This small molecule binds to this protein.
Small molecule (SMILES): Nc1nc(=O)c2c(CCc3ccc(C(=O)N[C@@H](CCC(=O)O)C(=O)O)cc3)c[nH]c2[nH]1

Sequence of chain 1.A:
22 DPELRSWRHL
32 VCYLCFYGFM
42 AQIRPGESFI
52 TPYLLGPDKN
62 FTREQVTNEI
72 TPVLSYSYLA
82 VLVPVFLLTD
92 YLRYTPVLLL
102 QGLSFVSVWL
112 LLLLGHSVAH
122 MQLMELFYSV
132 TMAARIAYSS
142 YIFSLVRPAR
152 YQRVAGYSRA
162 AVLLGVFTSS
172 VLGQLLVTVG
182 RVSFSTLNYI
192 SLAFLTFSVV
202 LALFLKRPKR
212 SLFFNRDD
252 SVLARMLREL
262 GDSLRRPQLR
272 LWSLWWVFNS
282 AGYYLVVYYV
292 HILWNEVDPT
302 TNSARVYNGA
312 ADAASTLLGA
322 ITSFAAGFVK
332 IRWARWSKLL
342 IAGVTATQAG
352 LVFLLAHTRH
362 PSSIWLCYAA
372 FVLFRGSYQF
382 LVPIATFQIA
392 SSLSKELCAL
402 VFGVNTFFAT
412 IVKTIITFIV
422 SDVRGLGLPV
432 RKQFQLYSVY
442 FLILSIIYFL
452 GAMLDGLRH

Binding-site contacts:
Ligand atom C2 contacts residue MET133 of chain 1.A at 3.6 Å (hydrophobic).
Ligand atom N22 contacts residue ARG376 of chain 1.A at 3.2 Å (salt-bridge).
Ligand atom O31 contacts residue TYR284 of chain 1.A at 3.0 Å (h-bond).
Ligand atom O30 contacts residue GLN380 of chain 1.A at 3.8 Å.
Ligand atom C17 contacts residue THR52 of chain 1.A at 3.5 Å.
Ligand atom C10 contacts residue TYR129 of chain 1.A at 3.2 Å (hydrophobic).
Ligand atom N16 contacts residue THR52 of chain 1.A at 2.7 Å (h-bond).
Ligand atom O31 contacts residue ARG376 of chain 1.A at 2.8 Å (salt-bridge).
Ligand atom C17 contacts residue ILE51 of chain 1.A at 3.8 Å (hydrophobic).
Ligand atom N18 contacts residue ILE51 of chain 1.A at 3.7 Å.
Ligand atom C8 contacts residue TYR129 of chain 1.A at 3.5 Å (hydrophobic).
Ligand atom N18 contacts residue GLU126 of chain 1.A at 2.7 Å (salt-bridge).
Ligand atom C29 contacts residue ARG376 of chain 1.A at 3.7 Å.
Ligand atom C7 contacts residue TYR129 of chain 1.A at 3.6 Å (hydrophobic).
Ligand atom C12 contacts residue GLU126 of chain 1.A at 3.3 Å.
Ligand atom C2 contacts residue TYR289 of chain 1.A at 3.1 Å (hydrophobic).
Ligand atom C5 contacts residue VAL288 of chain 1.A at 3.8 Å (hydrophobic).
Ligand atom C17 contacts residue GLU126 of chain 1.A at 3.7 Å.
Ligand atom C9 contacts residue LEU75 of chain 1.A at 3.8 Å (hydrophobic).
Ligand atom N18 contacts residue MET125 of chain 1.A at 3.8 Å.
Ligand atom O27 contacts residue THR317 of chain 1.A at 3.3 Å (h-bond).
Ligand atom C7 contacts residue LEU75 of chain 1.A at 3.4 Å (hydrophobic).
Ligand atom O27 contacts residue ARG376 of chain 1.A at 3.6 Å.
Ligand atom O15 contacts residue THR52 of chain 1.A at 3.6 Å.
Ligand atom O21 contacts residue ARG136 of chain 1.A at 2.8 Å (salt-bridge).
Ligand atom C25 contacts residue ARG376 of chain 1.A at 3.4 Å.
Ligand atom O21 contacts residue TYR285 of chain 1.A at 3.1 Å.
Ligand atom N11 contacts residue GLU126 of chain 1.A at 3.0 Å (salt-bridge).
Ligand atom N19 contacts residue THR52 of chain 1.A at 3.5 Å (h-bond).
Ligand atom O30 contacts residue TYR285 of chain 1.A at 3.7 Å.
Ligand atom N19 contacts residue VAL67 of chain 1.A at 3.8 Å.
Ligand atom C14 contacts residue THR52 of chain 1.A at 3.6 Å.
Ligand atom N19 contacts residue LEU55 of chain 1.A at 3.4 Å.
Ligand atom C20 contacts residue ARG136 of chain 1.A at 3.4 Å.
Ligand atom C3 contacts residue TYR289 of chain 1.A at 3.6 Å (hydrophobic).
Ligand atom C10 contacts residue LEU75 of chain 1.A at 3.8 Å (hydrophobic).
Ligand atom O28 contacts residue VAL167 of chain 1.A at 3.7 Å.
Ligand atom C20 contacts residue TYR285 of chain 1.A at 3.8 Å (hydrophobic).
Ligand atom C23 contacts residue ARG376 of chain 1.A at 3.8 Å.
Ligand atom C1 contacts residue TYR129 of chain 1.A at 3.7 Å (hydrophobic).